Sequence of chain 20.C:
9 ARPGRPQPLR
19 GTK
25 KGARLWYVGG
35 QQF

Binding-site contacts:
Ligand atom C5' contacts residue ASN414 of chain 16.A at 3.3 Å.
Ligand atom O3' contacts residue VAL47 of chain 16.A at 3.1 Å.
Ligand atom C5' contacts residue ARG412 of chain 16.A at 3.0 Å.
Ligand atom O4' contacts residue ASN414 of chain 16.A at 2.9 Å (h-bond).
Ligand atom OP1 contacts residue LYS21 of chain 20.C at 3.9 Å.
Ligand atom P contacts residue LYS21 of chain 20.C at 3.4 Å.
Ligand atom C3' contacts residue VAL47 of chain 16.A at 4.0 Å (hydrophobic).
Ligand atom OP2 contacts residue ARG18 of chain 20.C at 3.7 Å.
Ligand atom P contacts residue ARG412 of chain 16.A at 2.7 Å.
Ligand atom OP2 contacts residue ARG412 of chain 16.A at 1.4 Å (salt-bridge).
Ligand atom OP1 contacts residue ARG412 of chain 16.A at 3.8 Å.
Ligand atom C4' contacts residue VAL47 of chain 16.A at 4.1 Å (hydrophobic).
Ligand atom C4' contacts residue ASN414 of chain 16.A at 3.0 Å.
Ligand atom C1' contacts residue ASN414 of chain 16.A at 4.1 Å.
Ligand atom O3' contacts residue ARG412 of chain 16.A at 4.3 Å.
Ligand atom C3' contacts residue ASN414 of chain 16.A at 4.5 Å.
Ligand atom O5' contacts residue ARG412 of chain 16.A at 3.1 Å (salt-bridge).
Ligand atom C2' contacts residue VAL47 of chain 16.A at 4.3 Å (hydrophobic).
Ligand atom C4' contacts residue ARG412 of chain 16.A at 4.4 Å.
Ligand atom OP2 contacts residue LYS21 of chain 20.C at 2.7 Å (salt-bridge).
Ligand atom OP1 contacts residue ARG18 of chain 20.C at 4.0 Å.

Sequence of chain 16.A:
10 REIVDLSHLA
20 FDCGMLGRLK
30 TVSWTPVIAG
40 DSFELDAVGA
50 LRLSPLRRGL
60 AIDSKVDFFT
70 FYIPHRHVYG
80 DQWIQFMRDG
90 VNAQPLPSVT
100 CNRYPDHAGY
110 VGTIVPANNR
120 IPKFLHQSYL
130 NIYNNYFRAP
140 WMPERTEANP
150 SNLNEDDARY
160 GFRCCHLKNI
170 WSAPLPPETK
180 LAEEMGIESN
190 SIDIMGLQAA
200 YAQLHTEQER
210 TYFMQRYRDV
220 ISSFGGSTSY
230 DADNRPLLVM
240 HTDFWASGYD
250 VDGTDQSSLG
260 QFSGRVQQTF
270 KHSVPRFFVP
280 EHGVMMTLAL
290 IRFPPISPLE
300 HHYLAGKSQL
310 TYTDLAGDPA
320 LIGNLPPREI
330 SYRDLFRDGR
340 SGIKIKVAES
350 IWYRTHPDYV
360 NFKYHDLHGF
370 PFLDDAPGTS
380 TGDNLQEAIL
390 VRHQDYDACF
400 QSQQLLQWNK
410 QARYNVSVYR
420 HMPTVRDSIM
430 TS

A protein and the small-molecule ligand that binds it are described below.
Small molecule (SMILES): Nc1ccn([C@H]2C[C@H](O)[C@@H](COP(=O)(O)O)O2)c(=O)n1